Binding-site contacts:
Ligand atom O5 contacts residue THR315 of chain 27.E at 3.9 Å.
Ligand atom C7 contacts residue ASN313 of chain 27.E at 3.5 Å.
Ligand atom C7 contacts residue GLN322 of chain 27.E at 3.9 Å.
Ligand atom C5 contacts residue THR315 of chain 27.E at 4.0 Å.
Ligand atom N2 contacts residue GLN322 of chain 27.E at 4.5 Å.
Ligand atom N2 contacts residue ASN313 of chain 27.E at 3.0 Å (h-bond).
Ligand atom O7 contacts residue GLN322 of chain 27.E at 4.4 Å.
Ligand atom C1 contacts residue ASN313 of chain 27.E at 1.4 Å.
Ligand atom C4 contacts residue ASN313 of chain 27.E at 4.2 Å.
Ligand atom O7 contacts residue ASN313 of chain 27.E at 3.6 Å.
Ligand atom C5 contacts residue ASN313 of chain 27.E at 3.6 Å.
Ligand atom C8 contacts residue GLN322 of chain 27.E at 3.2 Å.
Ligand atom C3 contacts residue ASN313 of chain 27.E at 3.8 Å.
Ligand atom C2 contacts residue ASN313 of chain 27.E at 2.4 Å.
Ligand atom C6 contacts residue THR315 of chain 27.E at 3.8 Å.
Ligand atom O5 contacts residue ASN313 of chain 27.E at 2.3 Å (h-bond).

This protein binds this small molecule.
Small molecule (SMILES): CC(=O)N[C@@H]1[C@@H](O)[C@H](O)[C@@H](CO)O[C@H]1O

Sequence of chain 27.E:
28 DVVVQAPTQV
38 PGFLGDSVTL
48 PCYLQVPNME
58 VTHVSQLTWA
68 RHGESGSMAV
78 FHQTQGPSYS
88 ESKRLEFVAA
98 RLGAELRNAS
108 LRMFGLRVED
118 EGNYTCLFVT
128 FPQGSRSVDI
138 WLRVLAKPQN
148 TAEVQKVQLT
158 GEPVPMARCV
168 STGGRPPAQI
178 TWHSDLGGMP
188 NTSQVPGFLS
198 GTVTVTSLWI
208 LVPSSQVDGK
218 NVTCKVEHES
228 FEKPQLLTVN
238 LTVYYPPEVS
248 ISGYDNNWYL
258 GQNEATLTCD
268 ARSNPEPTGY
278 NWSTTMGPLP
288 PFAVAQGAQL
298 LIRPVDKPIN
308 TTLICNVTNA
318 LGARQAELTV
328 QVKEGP